Sequence of chain 1.B:
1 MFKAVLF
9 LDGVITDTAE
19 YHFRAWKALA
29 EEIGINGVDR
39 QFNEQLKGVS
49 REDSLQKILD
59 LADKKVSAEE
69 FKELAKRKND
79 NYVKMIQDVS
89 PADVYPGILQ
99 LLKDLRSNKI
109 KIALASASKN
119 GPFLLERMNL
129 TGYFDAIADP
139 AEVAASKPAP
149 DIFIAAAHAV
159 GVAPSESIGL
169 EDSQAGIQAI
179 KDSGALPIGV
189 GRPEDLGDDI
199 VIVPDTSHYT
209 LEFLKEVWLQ

Binding-site contacts:
Ligand atom C1 contacts residue ASN118 of chain 1.B at 4.3 Å.
Ligand atom O3P contacts residue LYS117 of chain 1.B at 2.7 Å (salt-bridge).
Ligand atom C1M contacts residue HIS20 of chain 1.B at 3.4 Å.
Ligand atom O1 contacts residue LYS117 of chain 1.B at 2.9 Å (salt-bridge).
Ligand atom C1M contacts residue SER116 of chain 1.B at 3.8 Å.
Ligand atom O2P contacts residue LYS76 of chain 1.B at 3.8 Å.
Ligand atom C1M contacts residue TYR80 of chain 1.B at 4.1 Å (hydrophobic).
Ligand atom O2 contacts residue HIS20 of chain 1.B at 3.7 Å.
Ligand atom O1 contacts residue SER116 of chain 1.B at 3.8 Å.
Ligand atom P contacts residue ARG49 of chain 1.B at 3.8 Å.
Ligand atom O1P contacts residue EDO1 of chain 1.F at 3.7 Å.
Ligand atom C1 contacts residue HIS20 of chain 1.B at 4.2 Å.
Ligand atom O1 contacts residue ALA115 of chain 1.B at 3.8 Å.
Ligand atom P contacts residue LYS117 of chain 1.B at 4.0 Å.
Ligand atom O2P contacts residue HIS20 of chain 1.B at 4.2 Å.
Ligand atom C1 contacts residue LYS117 of chain 1.B at 3.8 Å.
Ligand atom O2P contacts residue EDO1 of chain 1.F at 2.7 Å (h-bond).
Ligand atom C1 contacts residue SER116 of chain 1.B at 4.3 Å.
Ligand atom C1M contacts residue ASN118 of chain 1.B at 3.9 Å.
Ligand atom O1P contacts residue LYS117 of chain 1.B at 4.3 Å.
Ligand atom O2 contacts residue ARG49 of chain 1.B at 4.1 Å.
Ligand atom O3P contacts residue ARG49 of chain 1.B at 2.7 Å (salt-bridge).
Ligand atom C1M contacts residue LYS117 of chain 1.B at 4.0 Å.
Ligand atom O2P contacts residue ARG49 of chain 1.B at 3.2 Å (salt-bridge).
Ligand atom P contacts residue EDO1 of chain 1.F at 3.9 Å.

This protein binds this small molecule.
Small molecule (SMILES): CC(=O)OP(=O)(O)O